This protein binds this small molecule.
Small molecule (SMILES): CC(=O)N[C@H]1[C@H](O[C@H]2[C@H](O)[C@@H](NC(C)=O)CO[C@@H]2CO)O[C@H](CO)[C@@H](O)[C@@H]1O

Binding-site contacts:
Ligand atom C1 contacts residue ASN55 of chain 1.A at 1.4 Å.
Ligand atom C2 contacts residue ASN55 of chain 1.A at 2.4 Å.
Ligand atom O5 contacts residue GLU87 of chain 1.A at 4.3 Å.
Ligand atom O7 contacts residue ASN55 of chain 1.A at 2.9 Å (h-bond).
Ligand atom C5 contacts residue ASN55 of chain 1.A at 3.6 Å.
Ligand atom O5 contacts residue ASN55 of chain 1.A at 2.3 Å (h-bond).
Ligand atom N2 contacts residue ASN55 of chain 1.A at 2.9 Å (h-bond).
Ligand atom C7 contacts residue ASN55 of chain 1.A at 3.2 Å.
Ligand atom C3 contacts residue ASN55 of chain 1.A at 3.8 Å.
Ligand atom C4 contacts residue ASN55 of chain 1.A at 4.1 Å.
Ligand atom C8 contacts residue ASN55 of chain 1.A at 4.0 Å.

Sequence of chain 1.A:
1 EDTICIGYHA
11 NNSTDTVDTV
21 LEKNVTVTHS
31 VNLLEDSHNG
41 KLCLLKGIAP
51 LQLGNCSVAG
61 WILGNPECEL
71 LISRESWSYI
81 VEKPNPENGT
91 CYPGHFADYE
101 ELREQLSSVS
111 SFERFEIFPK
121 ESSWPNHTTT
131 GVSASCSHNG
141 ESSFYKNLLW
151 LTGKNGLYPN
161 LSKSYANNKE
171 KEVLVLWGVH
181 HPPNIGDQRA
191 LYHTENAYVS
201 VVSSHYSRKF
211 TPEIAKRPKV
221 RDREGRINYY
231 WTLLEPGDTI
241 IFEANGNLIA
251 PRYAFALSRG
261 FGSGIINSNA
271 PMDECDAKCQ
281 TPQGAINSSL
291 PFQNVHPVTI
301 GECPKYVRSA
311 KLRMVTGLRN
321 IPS